The protein below binds the small molecule below.
Small molecule (SMILES): CC(=O)N[C@H]1[C@H](O[C@H]2[C@H](O)[C@@H](NC(C)=O)CO[C@@H]2CO)O[C@H](CO)[C@@H](O)[C@@H]1O

Binding-site contacts:
Ligand atom O5 contacts residue GLU303 of chain 1.A at 4.4 Å.
Ligand atom O6 contacts residue GLY302 of chain 1.A at 3.6 Å.
Ligand atom C5 contacts residue VAL295 of chain 1.A at 4.4 Å (hydrophobic).
Ligand atom O5 contacts residue VAL295 of chain 1.A at 4.5 Å.
Ligand atom C7 contacts residue LYS263 of chain 1.A at 4.4 Å.
Ligand atom O5 contacts residue ASN297 of chain 1.A at 2.4 Å (h-bond).
Ligand atom C4 contacts residue ASN297 of chain 1.A at 4.3 Å.
Ligand atom O6 contacts residue SER304 of chain 1.A at 3.9 Å.
Ligand atom N2 contacts residue ASN297 of chain 1.A at 2.8 Å (h-bond).
Ligand atom C1 contacts residue GLY302 of chain 1.A at 4.5 Å.
Ligand atom O5 contacts residue GLY302 of chain 1.A at 3.7 Å.
Ligand atom C1 contacts residue ASN297 of chain 1.A at 1.4 Å.
Ligand atom C6 contacts residue GLY302 of chain 1.A at 4.1 Å.
Ligand atom C7 contacts residue ASN297 of chain 1.A at 3.2 Å.
Ligand atom O6 contacts residue VAL295 of chain 1.A at 4.5 Å.
Ligand atom C7 contacts residue TYR250 of chain 1.A at 4.1 Å (hydrophobic).
Ligand atom C8 contacts residue TYR250 of chain 1.A at 3.5 Å (hydrophobic).
Ligand atom C8 contacts residue LYS263 of chain 1.A at 3.8 Å.
Ligand atom C8 contacts residue VAL295 of chain 1.A at 4.1 Å (hydrophobic).
Ligand atom O7 contacts residue ASN297 of chain 1.A at 3.3 Å (h-bond).
Ligand atom C8 contacts residue LEU293 of chain 1.A at 4.0 Å (hydrophobic).
Ligand atom C5 contacts residue ASN297 of chain 1.A at 3.6 Å.
Ligand atom C3 contacts residue ASN297 of chain 1.A at 3.8 Å.
Ligand atom O6 contacts residue GLU303 of chain 1.A at 3.4 Å.
Ligand atom C8 contacts residue ASN297 of chain 1.A at 4.3 Å.
Ligand atom C1 contacts residue VAL295 of chain 1.A at 4.3 Å (hydrophobic).
Ligand atom C6 contacts residue GLU303 of chain 1.A at 4.3 Å.
Ligand atom C2 contacts residue ASN297 of chain 1.A at 2.5 Å.

Sequence of chain 1.A:
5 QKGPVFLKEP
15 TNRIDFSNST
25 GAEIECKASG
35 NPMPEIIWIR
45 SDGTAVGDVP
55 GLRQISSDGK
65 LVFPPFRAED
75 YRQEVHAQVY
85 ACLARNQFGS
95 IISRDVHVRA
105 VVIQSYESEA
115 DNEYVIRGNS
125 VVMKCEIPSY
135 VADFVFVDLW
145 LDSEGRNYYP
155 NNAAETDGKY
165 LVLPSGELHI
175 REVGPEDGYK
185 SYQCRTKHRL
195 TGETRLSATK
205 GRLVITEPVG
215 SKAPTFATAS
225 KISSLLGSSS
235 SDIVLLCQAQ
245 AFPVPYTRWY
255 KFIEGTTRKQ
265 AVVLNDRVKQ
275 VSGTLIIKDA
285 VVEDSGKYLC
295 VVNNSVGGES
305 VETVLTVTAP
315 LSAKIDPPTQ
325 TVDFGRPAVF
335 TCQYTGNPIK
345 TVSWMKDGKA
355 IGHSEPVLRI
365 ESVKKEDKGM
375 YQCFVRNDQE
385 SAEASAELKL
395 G